A small-molecule ligand and the protein it binds are described below.
Small molecule (SMILES): OC1C(O)C(O)C(O)C(O)C1O

Binding-site contacts:
Ligand atom C4 contacts residue HIS155 of chain 3.A at 3.8 Å.
Ligand atom O6 contacts residue TRP272 of chain 3.A at 2.9 Å.
Ligand atom O4 contacts residue TYR235 of chain 3.A at 3.6 Å.
Ligand atom C5 contacts residue TYR235 of chain 3.A at 4.2 Å (hydrophobic).
Ligand atom O3 contacts residue ARG127 of chain 3.A at 4.3 Å.
Ligand atom O2 contacts residue HIS176 of chain 3.A at 2.9 Å (h-bond).
Ligand atom O3 contacts residue HIS155 of chain 3.A at 3.2 Å.
Ligand atom C1 contacts residue TRP272 of chain 3.A at 3.4 Å (hydrophobic).
Ligand atom C6 contacts residue TRP272 of chain 3.A at 3.8 Å (hydrophobic).
Ligand atom O1 contacts residue TRP272 of chain 3.A at 3.5 Å.
Ligand atom C4 contacts residue TYR235 of chain 3.A at 4.1 Å (hydrophobic).
Ligand atom O2 contacts residue LYS97 of chain 3.A at 3.6 Å (salt-bridge).
Ligand atom O1 contacts residue LYS97 of chain 3.A at 4.5 Å.
Ligand atom O4 contacts residue HIS155 of chain 3.A at 2.5 Å (h-bond).
Ligand atom C5 contacts residue ASN157 of chain 3.A at 4.3 Å.
Ligand atom O3 contacts residue TYR235 of chain 3.A at 4.3 Å.
Ligand atom O3 contacts residue ASP172 of chain 3.A at 4.3 Å.
Ligand atom O5 contacts residue ASN157 of chain 3.A at 3.1 Å (h-bond).
Ligand atom O4 contacts residue ASN157 of chain 3.A at 3.8 Å.
Ligand atom O4 contacts residue THR173 of chain 3.A at 4.4 Å.
Ligand atom O2 contacts residue ASP172 of chain 3.A at 3.9 Å.
Ligand atom O3 contacts residue HIS176 of chain 3.A at 2.9 Å.
Ligand atom C3 contacts residue HIS176 of chain 3.A at 4.0 Å.
Ligand atom C3 contacts residue HIS155 of chain 3.A at 4.0 Å.
Ligand atom C3 contacts residue TYR235 of chain 3.A at 3.7 Å (hydrophobic).
Ligand atom O5 contacts residue TRP272 of chain 3.A at 4.0 Å.
Ligand atom C2 contacts residue HIS176 of chain 3.A at 3.5 Å.
Ligand atom C5 contacts residue TRP272 of chain 3.A at 3.9 Å (hydrophobic).
Ligand atom O1 contacts residue NAI1 of chain 3.C at 3.3 Å.
Ligand atom O5 contacts residue TYR235 of chain 3.A at 4.3 Å.
Ligand atom O3 contacts residue THR173 of chain 3.A at 4.0 Å.

Sequence of chain 3.A:
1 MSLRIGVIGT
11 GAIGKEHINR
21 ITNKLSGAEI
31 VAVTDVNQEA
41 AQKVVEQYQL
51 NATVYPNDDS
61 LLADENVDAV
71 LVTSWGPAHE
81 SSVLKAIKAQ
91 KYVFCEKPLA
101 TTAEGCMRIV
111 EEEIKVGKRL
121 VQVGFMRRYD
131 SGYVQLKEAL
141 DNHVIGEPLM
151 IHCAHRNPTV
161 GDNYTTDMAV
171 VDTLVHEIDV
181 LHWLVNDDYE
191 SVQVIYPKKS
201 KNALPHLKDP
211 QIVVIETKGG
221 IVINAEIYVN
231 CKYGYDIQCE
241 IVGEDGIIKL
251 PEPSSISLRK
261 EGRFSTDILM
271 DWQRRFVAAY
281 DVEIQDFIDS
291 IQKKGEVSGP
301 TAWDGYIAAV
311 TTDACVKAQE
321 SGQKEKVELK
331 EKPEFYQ